Sequence of chain 1.A:
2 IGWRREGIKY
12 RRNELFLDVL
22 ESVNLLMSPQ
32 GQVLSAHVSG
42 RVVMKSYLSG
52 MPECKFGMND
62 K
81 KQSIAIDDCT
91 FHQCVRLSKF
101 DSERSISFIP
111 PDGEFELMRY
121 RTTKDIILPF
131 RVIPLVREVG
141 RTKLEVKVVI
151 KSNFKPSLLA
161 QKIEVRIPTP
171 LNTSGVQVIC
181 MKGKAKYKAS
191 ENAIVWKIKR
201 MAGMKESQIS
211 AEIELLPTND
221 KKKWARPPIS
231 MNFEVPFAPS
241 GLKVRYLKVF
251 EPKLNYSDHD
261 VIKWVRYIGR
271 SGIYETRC

Binding-site contacts:
Ligand atom CE1 contacts residue ARG266 of chain 1.A at 3.5 Å.
Ligand atom N contacts residue VAL265 of chain 1.A at 2.7 Å (h-bond).
Ligand atom CA contacts residue ARG266 of chain 1.A at 3.9 Å.
Ligand atom C contacts residue LYS263 of chain 1.A at 3.7 Å.
Ligand atom CD1 contacts residue VAL265 of chain 1.A at 3.7 Å (hydrophobic).
Ligand atom OH contacts residue PHE17 of chain 1.A at 3.8 Å.
Ligand atom CB contacts residue VAL265 of chain 1.A at 3.6 Å (hydrophobic).
Ligand atom CA contacts residue TRP264 of chain 1.A at 3.8 Å (hydrophobic).
Ligand atom N contacts residue TRP264 of chain 1.A at 3.6 Å.
Ligand atom OH contacts residue LYS46 of chain 1.A at 3.1 Å (salt-bridge).
Ligand atom OH contacts residue ASP19 of chain 1.A at 2.6 Å (salt-bridge).
Ligand atom CA contacts residue VAL265 of chain 1.A at 3.6 Å (hydrophobic).
Ligand atom CE contacts residue VAL265 of chain 1.A at 3.3 Å (hydrophobic).
Ligand atom CE1 contacts residue PHE17 of chain 1.A at 3.9 Å (hydrophobic).
Ligand atom CA contacts residue VAL265 of chain 1.A at 3.4 Å (hydrophobic).
Ligand atom CE2 contacts residue ARG266 of chain 1.A at 3.7 Å.
Ligand atom C contacts residue TRP264 of chain 1.A at 3.7 Å (hydrophobic).
Ligand atom CZ contacts residue ARG266 of chain 1.A at 3.2 Å.
Ligand atom O contacts residue ARG266 of chain 1.A at 3.3 Å.
Ligand atom CZ contacts residue PHE17 of chain 1.A at 3.8 Å (hydrophobic).
Ligand atom OH contacts residue ARG266 of chain 1.A at 3.2 Å (salt-bridge).
Ligand atom CB contacts residue LYS263 of chain 1.A at 3.5 Å.
Ligand atom C contacts residue VAL265 of chain 1.A at 3.5 Å (hydrophobic).
Ligand atom CE1 contacts residue ASP19 of chain 1.A at 3.1 Å.
Ligand atom O contacts residue VAL265 of chain 1.A at 3.7 Å.
Ligand atom OG contacts residue ARG245 of chain 1.A at 3.9 Å.
Ligand atom N contacts residue ARG266 of chain 1.A at 3.9 Å.
Ligand atom CG contacts residue VAL265 of chain 1.A at 3.5 Å (hydrophobic).
Ligand atom CZ contacts residue ASP19 of chain 1.A at 3.2 Å.
Ligand atom CD1 contacts residue ARG266 of chain 1.A at 3.7 Å.
Ligand atom N contacts residue LYS263 of chain 1.A at 2.9 Å (salt-bridge).
Ligand atom CD1 contacts residue TRP264 of chain 1.A at 3.7 Å (hydrophobic).
Ligand atom CE contacts residue TRP264 of chain 1.A at 3.5 Å (hydrophobic).
Ligand atom C contacts residue ARG266 of chain 1.A at 3.6 Å.
Ligand atom O contacts residue TRP264 of chain 1.A at 3.3 Å.
Ligand atom O contacts residue VAL265 of chain 1.A at 3.0 Å (h-bond).
Ligand atom CE contacts residue LYS263 of chain 1.A at 3.5 Å.
Ligand atom CE1 contacts residue LEU18 of chain 1.A at 3.8 Å (hydrophobic).
Ligand atom CA contacts residue LYS263 of chain 1.A at 3.6 Å.
Ligand atom SD contacts residue VAL265 of chain 1.A at 3.8 Å.

A small-molecule ligand and the protein it binds are described below.
Small molecule (SMILES): CSCC[C@H](NC(=O)[C@H](CCSC)NC(=O)[C@H](CCSC)NC(=O)[C@H](Cc1ccc(O)cc1)NC(=O)CN)C(=O)N[C@H](C=O)CO